Sequence of chain 1.A:
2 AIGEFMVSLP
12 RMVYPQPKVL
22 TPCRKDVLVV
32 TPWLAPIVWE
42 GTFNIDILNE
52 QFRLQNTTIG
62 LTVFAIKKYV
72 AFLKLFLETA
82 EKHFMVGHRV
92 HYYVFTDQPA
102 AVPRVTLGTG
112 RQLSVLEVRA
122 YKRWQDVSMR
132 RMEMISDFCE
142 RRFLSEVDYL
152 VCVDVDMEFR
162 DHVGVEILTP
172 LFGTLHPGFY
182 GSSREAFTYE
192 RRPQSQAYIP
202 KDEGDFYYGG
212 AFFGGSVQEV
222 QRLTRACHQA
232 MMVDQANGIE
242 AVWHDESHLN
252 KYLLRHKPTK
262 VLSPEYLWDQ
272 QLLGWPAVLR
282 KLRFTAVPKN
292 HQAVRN

A protein and the small-molecule ligand that binds it are described below.
Small molecule (SMILES): CCCCCCCCO[C@@H]1O[C@H](CO)[C@H](O)[C@H](O)[C@H]1O[C@@H]1O[C@@H](C)[C@@H](O)[C@@H](O)[C@@H]1O

Binding-site contacts:
Ligand atom C6B contacts residue GLY179 of chain 1.A at 3.4 Å.
Ligand atom C2 contacts residue LYS290 of chain 1.A at 3.8 Å.
Ligand atom C4A contacts residue HIS177 of chain 1.A at 3.8 Å.
Ligand atom O2A contacts residue 4GW1 of chain 1.D at 4.0 Å.
Ligand atom C6 contacts residue ASP270 of chain 1.A at 3.7 Å.
Ligand atom O2 contacts residue LYS290 of chain 1.A at 2.9 Å (salt-bridge).
Ligand atom C4 contacts residue ASP270 of chain 1.A at 3.2 Å.
Ligand atom C4A contacts residue TRP244 of chain 1.A at 3.7 Å (hydrophobic).
Ligand atom C6A contacts residue TRP244 of chain 1.A at 3.5 Å (hydrophobic).
Ligand atom C6A contacts residue GLU247 of chain 1.A at 3.5 Å.
Ligand atom O6 contacts residue TRP244 of chain 1.A at 3.5 Å (h-bond).
Ligand atom O4A contacts residue GLU247 of chain 1.A at 2.6 Å (salt-bridge).
Ligand atom C1 contacts residue 4GW1 of chain 1.D at 3.5 Å.
Ligand atom O4 contacts residue ASP270 of chain 1.A at 2.6 Å (salt-bridge).
Ligand atom O2 contacts residue 4GW1 of chain 1.D at 2.8 Å (h-bond).
Ligand atom C6 contacts residue PRO178 of chain 1.A at 4.0 Å (hydrophobic).
Ligand atom C2 contacts residue 4GW1 of chain 1.D at 3.5 Å.
Ligand atom O5A contacts residue HIS177 of chain 1.A at 3.2 Å (h-bond).
Ligand atom C1A contacts residue HIS177 of chain 1.A at 3.9 Å.
Ligand atom C2A contacts residue HIS177 of chain 1.A at 3.8 Å.
Ligand atom C4B contacts residue PHE180 of chain 1.A at 4.0 Å (hydrophobic).
Ligand atom O6 contacts residue PHE180 of chain 1.A at 3.3 Å.
Ligand atom C5A contacts residue TRP244 of chain 1.A at 3.7 Å (hydrophobic).
Ligand atom C5B contacts residue GLY179 of chain 1.A at 3.8 Å.
Ligand atom C5A contacts residue HIS177 of chain 1.A at 3.9 Å.
Ligand atom O3 contacts residue LYS290 of chain 1.A at 3.6 Å.
Ligand atom C6A contacts residue PHE180 of chain 1.A at 4.0 Å (hydrophobic).
Ligand atom C6B contacts residue PHE180 of chain 1.A at 3.6 Å (hydrophobic).
Ligand atom C4B contacts residue GLY179 of chain 1.A at 3.8 Å.
Ligand atom O3A contacts residue 4GW1 of chain 1.D at 2.6 Å (h-bond).
Ligand atom O4A contacts residue HIS177 of chain 1.A at 2.9 Å (h-bond).
Ligand atom O4 contacts residue ALA287 of chain 1.A at 3.9 Å.
Ligand atom O1 contacts residue HIS177 of chain 1.A at 3.6 Å.
Ligand atom C4A contacts residue GLU247 of chain 1.A at 3.4 Å.
Ligand atom C6A contacts residue TYR208 of chain 1.A at 3.7 Å (hydrophobic).
Ligand atom O6 contacts residue THR189 of chain 1.A at 2.8 Å (h-bond).
Ligand atom C6A contacts residue THR189 of chain 1.A at 3.3 Å.
Ligand atom C3A contacts residue TRP244 of chain 1.A at 3.9 Å (hydrophobic).
Ligand atom C3A contacts residue 4GW1 of chain 1.D at 3.8 Å.
Ligand atom C2B contacts residue LEU273 of chain 1.A at 3.7 Å (hydrophobic).